This small molecule binds to this protein.
Small molecule (SMILES): Oc1cccc(O)c1O

Binding-site contacts:
Ligand atom C6 contacts residue TRP354 of chain 1.I at 3.8 Å (hydrophobic).
Ligand atom C4 contacts residue HIS144 of chain 1.I at 4.0 Å.
Ligand atom C3 contacts residue TRP176 of chain 1.I at 3.9 Å (hydrophobic).
Ligand atom C3 contacts residue PHE468 of chain 1.I at 4.2 Å (hydrophobic).
Ligand atom C1 contacts residue 4MO1 of chain 1.LB at 3.4 Å.
Ligand atom C3 contacts residue HIS144 of chain 1.I at 4.0 Å.
Ligand atom C1 contacts residue TRP176 of chain 1.I at 3.4 Å (hydrophobic).
Ligand atom O1 contacts residue HIS144 of chain 1.I at 2.5 Å (h-bond).
Ligand atom O2 contacts residue HIS144 of chain 1.I at 4.1 Å.
Ligand atom O3 contacts residue ARG153 of chain 1.I at 2.9 Å (salt-bridge).
Ligand atom O2 contacts residue MGD1 of chain 1.JB at 4.0 Å.
Ligand atom C2 contacts residue SER175 of chain 1.I at 3.5 Å.
Ligand atom O1 contacts residue MGD1 of chain 1.KB at 3.1 Å (h-bond).
Ligand atom C5 contacts residue TYR404 of chain 1.I at 3.3 Å (hydrophobic).
Ligand atom C6 contacts residue HIS144 of chain 1.I at 3.5 Å.
Ligand atom C2 contacts residue TRP176 of chain 1.I at 3.6 Å (hydrophobic).
Ligand atom O2 contacts residue SER143 of chain 1.I at 3.2 Å (h-bond).
Ligand atom C5 contacts residue HIS144 of chain 1.I at 3.8 Å.
Ligand atom O1 contacts residue ASP174 of chain 1.I at 3.7 Å.
Ligand atom C4 contacts residue TRP176 of chain 1.I at 4.1 Å (hydrophobic).
Ligand atom C2 contacts residue HIS144 of chain 1.I at 3.7 Å.
Ligand atom O1 contacts residue 4MO1 of chain 1.LB at 2.3 Å.
Ligand atom C4 contacts residue TYR404 of chain 1.I at 3.4 Å (hydrophobic).
Ligand atom O1 contacts residue MGD1 of chain 1.JB at 3.2 Å (h-bond).
Ligand atom C6 contacts residue SER175 of chain 1.I at 3.7 Å.
Ligand atom C5 contacts residue TRP176 of chain 1.I at 4.0 Å (hydrophobic).
Ligand atom C1 contacts residue SER175 of chain 1.I at 2.6 Å.
Ligand atom C5 contacts residue CYS557 of chain 1.I at 3.9 Å (hydrophobic).
Ligand atom C6 contacts residue ILE225 of chain 1.I at 4.0 Å (hydrophobic).
Ligand atom C2 contacts residue ASP174 of chain 1.I at 3.8 Å.
Ligand atom O2 contacts residue ASP174 of chain 1.I at 2.8 Å (salt-bridge).
Ligand atom C1 contacts residue ASP174 of chain 1.I at 4.1 Å.
Ligand atom C1 contacts residue HIS144 of chain 1.I at 3.5 Å.
Ligand atom O3 contacts residue PHE468 of chain 1.I at 3.7 Å.
Ligand atom C6 contacts residue TRP176 of chain 1.I at 3.6 Å (hydrophobic).
Ligand atom O2 contacts residue PHE468 of chain 1.I at 3.8 Å.
Ligand atom O2 contacts residue TRP176 of chain 1.I at 3.8 Å.
Ligand atom O3 contacts residue SER143 of chain 1.I at 3.9 Å.
Ligand atom O1 contacts residue SER175 of chain 1.I at 2.3 Å (h-bond).
Ligand atom O2 contacts residue SER175 of chain 1.I at 3.6 Å (h-bond).

Sequence of chain 1.I:
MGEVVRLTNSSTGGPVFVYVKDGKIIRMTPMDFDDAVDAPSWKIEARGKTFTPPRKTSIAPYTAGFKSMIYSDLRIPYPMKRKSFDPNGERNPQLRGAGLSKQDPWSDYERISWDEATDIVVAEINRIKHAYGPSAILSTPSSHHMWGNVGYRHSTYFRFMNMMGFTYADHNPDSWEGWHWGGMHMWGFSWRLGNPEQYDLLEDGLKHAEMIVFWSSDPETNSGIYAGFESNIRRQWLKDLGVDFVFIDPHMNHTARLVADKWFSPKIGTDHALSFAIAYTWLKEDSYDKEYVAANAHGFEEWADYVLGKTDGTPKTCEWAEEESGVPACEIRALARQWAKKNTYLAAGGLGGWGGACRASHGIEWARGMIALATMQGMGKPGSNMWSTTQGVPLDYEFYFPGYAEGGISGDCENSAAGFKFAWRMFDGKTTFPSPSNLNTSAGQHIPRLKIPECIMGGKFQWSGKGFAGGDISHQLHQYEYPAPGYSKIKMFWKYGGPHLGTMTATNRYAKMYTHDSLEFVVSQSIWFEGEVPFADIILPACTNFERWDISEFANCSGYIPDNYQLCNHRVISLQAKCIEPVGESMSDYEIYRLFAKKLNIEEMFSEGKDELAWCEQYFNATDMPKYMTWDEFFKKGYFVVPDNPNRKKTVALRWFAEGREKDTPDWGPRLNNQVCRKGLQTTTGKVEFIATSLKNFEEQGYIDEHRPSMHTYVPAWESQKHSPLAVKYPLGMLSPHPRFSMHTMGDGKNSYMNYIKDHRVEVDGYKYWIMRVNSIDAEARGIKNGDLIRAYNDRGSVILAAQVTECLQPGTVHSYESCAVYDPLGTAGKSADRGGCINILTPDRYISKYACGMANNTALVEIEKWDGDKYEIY